Sequence of chain 1.Q:
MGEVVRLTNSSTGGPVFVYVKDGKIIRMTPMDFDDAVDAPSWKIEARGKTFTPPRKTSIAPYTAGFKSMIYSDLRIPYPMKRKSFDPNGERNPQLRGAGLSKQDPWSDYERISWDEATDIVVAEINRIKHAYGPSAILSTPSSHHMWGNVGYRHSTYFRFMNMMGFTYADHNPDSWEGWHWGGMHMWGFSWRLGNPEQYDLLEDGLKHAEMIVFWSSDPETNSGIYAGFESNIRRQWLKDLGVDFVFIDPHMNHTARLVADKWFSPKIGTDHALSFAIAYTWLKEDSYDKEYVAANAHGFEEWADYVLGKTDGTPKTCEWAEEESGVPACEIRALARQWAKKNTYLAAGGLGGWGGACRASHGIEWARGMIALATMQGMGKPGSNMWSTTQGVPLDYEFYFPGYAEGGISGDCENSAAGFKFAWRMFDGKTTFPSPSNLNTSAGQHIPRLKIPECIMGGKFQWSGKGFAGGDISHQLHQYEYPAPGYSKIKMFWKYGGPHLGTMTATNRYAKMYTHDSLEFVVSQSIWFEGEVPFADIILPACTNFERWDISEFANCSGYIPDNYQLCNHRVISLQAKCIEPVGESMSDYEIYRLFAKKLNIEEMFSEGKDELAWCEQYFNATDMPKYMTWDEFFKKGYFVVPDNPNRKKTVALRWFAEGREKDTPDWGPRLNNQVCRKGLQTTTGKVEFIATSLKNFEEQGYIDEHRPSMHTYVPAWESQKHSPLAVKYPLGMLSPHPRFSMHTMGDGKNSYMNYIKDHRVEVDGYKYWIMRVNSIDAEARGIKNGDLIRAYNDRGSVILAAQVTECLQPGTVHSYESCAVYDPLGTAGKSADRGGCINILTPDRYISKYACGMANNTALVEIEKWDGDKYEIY

Binding-site contacts:
Ligand atom O4 contacts residue ASP174 of chain 1.Q at 2.8 Å (salt-bridge).
Ligand atom C4 contacts residue ASP174 of chain 1.Q at 3.7 Å.
Ligand atom O5 contacts residue SER175 of chain 1.Q at 2.4 Å (h-bond).
Ligand atom C6 contacts residue TRP354 of chain 1.Q at 3.8 Å (hydrophobic).
Ligand atom O1 contacts residue TYR404 of chain 1.Q at 3.1 Å (h-bond).
Ligand atom C4 contacts residue HIS144 of chain 1.Q at 3.9 Å.
Ligand atom O5 contacts residue 4MO1 of chain 1.VC at 2.3 Å.
Ligand atom O4 contacts residue TRP176 of chain 1.Q at 4.0 Å.
Ligand atom O1 contacts residue CYS557 of chain 1.Q at 3.7 Å.
Ligand atom C1 contacts residue HIS144 of chain 1.Q at 3.6 Å.
Ligand atom C6 contacts residue TRP176 of chain 1.Q at 3.7 Å (hydrophobic).
Ligand atom C4 contacts residue TRP176 of chain 1.Q at 3.8 Å (hydrophobic).
Ligand atom C6 contacts residue SER175 of chain 1.Q at 3.4 Å.
Ligand atom C6 contacts residue ILE225 of chain 1.Q at 3.9 Å (hydrophobic).
Ligand atom C1 contacts residue TYR404 of chain 1.Q at 3.5 Å (hydrophobic).
Ligand atom C3 contacts residue TYR560 of chain 1.Q at 3.8 Å (hydrophobic).
Ligand atom O4 contacts residue SER143 of chain 1.Q at 3.2 Å (h-bond).
Ligand atom C2 contacts residue TYR404 of chain 1.Q at 3.4 Å (hydrophobic).
Ligand atom O5 contacts residue HIS144 of chain 1.Q at 2.6 Å (h-bond).
Ligand atom C5 contacts residue TRP176 of chain 1.Q at 3.6 Å (hydrophobic).
Ligand atom O4 contacts residue PHE468 of chain 1.Q at 3.7 Å.
Ligand atom C2 contacts residue TYR560 of chain 1.Q at 3.4 Å (hydrophobic).
Ligand atom O1 contacts residue ILE225 of chain 1.Q at 3.6 Å.
Ligand atom C5 contacts residue ASP174 of chain 1.Q at 3.7 Å.
Ligand atom O5 contacts residue ASP174 of chain 1.Q at 3.6 Å.
Ligand atom O1 contacts residue ILE561 of chain 1.Q at 3.6 Å.
Ligand atom C2 contacts residue HIS144 of chain 1.Q at 4.0 Å.
Ligand atom O2 contacts residue TYR560 of chain 1.Q at 2.7 Å (h-bond).
Ligand atom C5 contacts residue SER175 of chain 1.Q at 2.6 Å.
Ligand atom O5 contacts residue MGD1 of chain 1.UC at 3.2 Å (h-bond).
Ligand atom C6 contacts residue HIS144 of chain 1.Q at 3.5 Å.
Ligand atom C3 contacts residue ARG153 of chain 1.Q at 3.9 Å.
Ligand atom O1 contacts residue TYR226 of chain 1.Q at 3.9 Å.
Ligand atom O5 contacts residue MGD1 of chain 1.TC at 3.0 Å (h-bond).
Ligand atom O2 contacts residue TYR404 of chain 1.Q at 2.7 Å (h-bond).
Ligand atom C4 contacts residue SER175 of chain 1.Q at 3.8 Å.
Ligand atom O2 contacts residue CYS557 of chain 1.Q at 3.7 Å.
Ligand atom O4 contacts residue SER175 of chain 1.Q at 4.0 Å.
Ligand atom C5 contacts residue 4MO1 of chain 1.VC at 3.3 Å.
Ligand atom C5 contacts residue HIS144 of chain 1.Q at 3.5 Å.

The small molecule below binds the protein below.
Small molecule (SMILES): Oc1cc(O)c(O)cc1O